Binding-site contacts:
Ligand atom O7 contacts residue ASN38 of chain 2.A at 3.6 Å (h-bond).
Ligand atom C7 contacts residue ASN38 of chain 2.A at 3.5 Å.
Ligand atom O6 contacts residue LEU381 of chain 2.A at 3.2 Å.
Ligand atom C6 contacts residue THR40 of chain 2.A at 4.4 Å.
Ligand atom O5 contacts residue ASN38 of chain 2.A at 2.3 Å (h-bond).
Ligand atom C3 contacts residue ASN38 of chain 2.A at 3.9 Å.
Ligand atom C6 contacts residue LEU381 of chain 2.A at 3.8 Å (hydrophobic).
Ligand atom C4 contacts residue ASN38 of chain 2.A at 4.2 Å.
Ligand atom C1 contacts residue ALA39 of chain 2.A at 4.4 Å (hydrophobic).
Ligand atom O6 contacts residue THR318 of chain 2.A at 4.1 Å.
Ligand atom O5 contacts residue ALA39 of chain 2.A at 4.4 Å.
Ligand atom C2 contacts residue ASN38 of chain 2.A at 2.5 Å.
Ligand atom C5 contacts residue ASN38 of chain 2.A at 3.6 Å.
Ligand atom O5 contacts residue THR318 of chain 2.A at 3.1 Å (h-bond).
Ligand atom C5 contacts residue THR318 of chain 2.A at 4.3 Å.
Ligand atom N2 contacts residue ASN38 of chain 2.A at 3.0 Å (h-bond).
Ligand atom C1 contacts residue THR318 of chain 2.A at 3.8 Å.
Ligand atom C1 contacts residue ASN38 of chain 2.A at 1.4 Å.
Ligand atom C6 contacts residue THR318 of chain 2.A at 4.2 Å.

Sequence of chain 2.A:
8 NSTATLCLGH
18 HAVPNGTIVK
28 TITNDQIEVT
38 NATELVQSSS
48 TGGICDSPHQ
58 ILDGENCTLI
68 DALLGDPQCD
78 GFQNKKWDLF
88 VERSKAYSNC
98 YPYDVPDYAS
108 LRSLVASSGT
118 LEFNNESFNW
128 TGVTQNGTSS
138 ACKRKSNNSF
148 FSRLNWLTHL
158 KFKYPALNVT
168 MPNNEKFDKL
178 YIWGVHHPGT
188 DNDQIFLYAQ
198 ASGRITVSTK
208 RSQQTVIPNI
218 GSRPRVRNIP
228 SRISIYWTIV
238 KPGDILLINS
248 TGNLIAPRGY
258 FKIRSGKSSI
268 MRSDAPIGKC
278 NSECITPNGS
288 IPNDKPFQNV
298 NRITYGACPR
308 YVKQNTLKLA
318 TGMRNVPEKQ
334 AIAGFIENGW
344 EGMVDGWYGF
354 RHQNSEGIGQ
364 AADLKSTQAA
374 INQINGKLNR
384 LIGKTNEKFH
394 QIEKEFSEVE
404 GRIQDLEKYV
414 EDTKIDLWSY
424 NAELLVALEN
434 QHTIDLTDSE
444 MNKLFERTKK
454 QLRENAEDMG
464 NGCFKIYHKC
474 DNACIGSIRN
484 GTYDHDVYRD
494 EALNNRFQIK

This protein binds this small molecule.
Small molecule (SMILES): CC(=O)N[C@@H]1[C@@H](O)[C@H](O)[C@@H](CO)O[C@H]1O